Binding-site contacts:
Ligand atom C2 contacts residue ASN284 of chain 52.A at 3.9 Å.
Ligand atom O10 contacts residue SER256 of chain 27.A at 3.5 Å (h-bond).
Ligand atom C5 contacts residue ASN231 of chain 27.A at 4.5 Å.
Ligand atom O2 contacts residue ASN231 of chain 27.A at 4.2 Å.
Ligand atom C11 contacts residue GLY254 of chain 27.A at 3.6 Å.
Ligand atom C4 contacts residue ASN231 of chain 27.A at 3.5 Å.
Ligand atom C1 contacts residue ASN284 of chain 52.A at 3.8 Å.
Ligand atom C2 contacts residue THR286 of chain 52.A at 4.2 Å.
Ligand atom O1A contacts residue THR286 of chain 52.A at 4.2 Å.
Ligand atom O2 contacts residue ASN284 of chain 52.A at 3.0 Å (h-bond).
Ligand atom O1A contacts residue ASN284 of chain 52.A at 4.5 Å.
Ligand atom C11 contacts residue ALA253 of chain 27.A at 3.6 Å (hydrophobic).
Ligand atom O1B contacts residue ARG232 of chain 27.A at 2.5 Å (salt-bridge).
Ligand atom C10 contacts residue SER256 of chain 27.A at 4.2 Å.
Ligand atom C4 contacts residue VAL257 of chain 27.A at 4.4 Å (hydrophobic).
Ligand atom O4 contacts residue ASN231 of chain 27.A at 4.2 Å.
Ligand atom O2 contacts residue ARG232 of chain 27.A at 4.5 Å.
Ligand atom O2 contacts residue THR286 of chain 52.A at 4.0 Å.
Ligand atom C1 contacts residue ASN231 of chain 27.A at 3.6 Å.
Ligand atom O1A contacts residue ASN231 of chain 27.A at 2.7 Å (h-bond).
Ligand atom C10 contacts residue ASN55 of chain 52.A at 3.8 Å.
Ligand atom O1B contacts residue ASN284 of chain 52.A at 3.7 Å.
Ligand atom O10 contacts residue SER52 of chain 52.A at 4.4 Å.
Ligand atom C1 contacts residue ARG232 of chain 27.A at 3.6 Å.
Ligand atom C11 contacts residue SER256 of chain 27.A at 4.3 Å.
Ligand atom C11 contacts residue ASN55 of chain 52.A at 3.2 Å.
Ligand atom O2 contacts residue TRP287 of chain 52.A at 4.5 Å.
Ligand atom O4 contacts residue VAL257 of chain 27.A at 3.1 Å.
Ligand atom C3 contacts residue THR286 of chain 52.A at 3.5 Å.
Ligand atom C2 contacts residue ASN231 of chain 27.A at 4.0 Å.
Ligand atom O4 contacts residue TRP287 of chain 52.A at 4.1 Å.
Ligand atom O10 contacts residue ASN55 of chain 52.A at 3.4 Å (h-bond).
Ligand atom O1B contacts residue ASN231 of chain 27.A at 4.3 Å.
Ligand atom C3 contacts residue ASN231 of chain 27.A at 3.9 Å.
Ligand atom C3 contacts residue TRP287 of chain 52.A at 4.1 Å (hydrophobic).
Ligand atom O1A contacts residue ARG232 of chain 27.A at 3.5 Å.

Sequence of chain 27.A:
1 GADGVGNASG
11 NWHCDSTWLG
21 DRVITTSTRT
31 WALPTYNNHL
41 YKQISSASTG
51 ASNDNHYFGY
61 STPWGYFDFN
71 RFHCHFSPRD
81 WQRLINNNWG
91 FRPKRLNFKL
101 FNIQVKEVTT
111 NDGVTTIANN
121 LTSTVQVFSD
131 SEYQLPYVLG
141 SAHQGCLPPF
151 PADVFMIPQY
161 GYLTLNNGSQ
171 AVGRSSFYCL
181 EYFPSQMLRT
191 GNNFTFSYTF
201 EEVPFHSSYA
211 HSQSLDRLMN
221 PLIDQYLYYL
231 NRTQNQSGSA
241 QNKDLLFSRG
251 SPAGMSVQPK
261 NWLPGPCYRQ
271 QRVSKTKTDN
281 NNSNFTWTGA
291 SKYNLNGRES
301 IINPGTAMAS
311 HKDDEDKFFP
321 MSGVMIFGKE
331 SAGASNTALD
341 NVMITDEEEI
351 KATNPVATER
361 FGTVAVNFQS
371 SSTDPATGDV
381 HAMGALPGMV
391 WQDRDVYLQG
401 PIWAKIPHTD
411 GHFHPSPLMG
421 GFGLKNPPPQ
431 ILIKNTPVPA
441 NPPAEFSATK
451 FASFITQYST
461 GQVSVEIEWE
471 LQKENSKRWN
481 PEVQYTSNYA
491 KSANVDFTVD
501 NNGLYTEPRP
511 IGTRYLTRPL

Sequence of chain 52.A:
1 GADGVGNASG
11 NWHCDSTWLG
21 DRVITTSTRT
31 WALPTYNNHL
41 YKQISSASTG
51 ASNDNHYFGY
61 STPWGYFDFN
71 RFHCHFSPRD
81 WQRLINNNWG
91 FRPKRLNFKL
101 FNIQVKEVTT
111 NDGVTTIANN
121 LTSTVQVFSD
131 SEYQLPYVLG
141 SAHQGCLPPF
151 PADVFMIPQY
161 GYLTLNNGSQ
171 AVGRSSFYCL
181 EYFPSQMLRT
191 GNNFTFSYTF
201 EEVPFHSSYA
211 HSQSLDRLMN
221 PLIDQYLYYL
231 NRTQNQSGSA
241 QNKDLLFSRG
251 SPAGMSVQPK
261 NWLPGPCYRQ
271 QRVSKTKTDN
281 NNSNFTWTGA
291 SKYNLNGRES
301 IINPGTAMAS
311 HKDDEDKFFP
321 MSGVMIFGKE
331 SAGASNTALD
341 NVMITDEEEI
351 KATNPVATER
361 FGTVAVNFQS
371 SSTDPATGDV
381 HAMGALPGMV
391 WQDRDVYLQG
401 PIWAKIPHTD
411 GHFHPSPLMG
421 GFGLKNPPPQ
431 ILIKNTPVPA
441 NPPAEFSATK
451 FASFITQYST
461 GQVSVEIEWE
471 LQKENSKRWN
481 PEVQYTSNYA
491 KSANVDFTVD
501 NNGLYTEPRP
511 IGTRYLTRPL

This small molecule binds to this protein.
Small molecule (SMILES): CC(=O)N[C@H]1[C@H]([C@H](O)[C@H](O)CO)O[C@@](O)(C(=O)O)C[C@@H]1O